The small molecule below binds the protein below.
Small molecule (SMILES): O=C(O)[C@@](O)(COP(=O)(O)O)[C@H](O)[C@H](O)COP(=O)(O)O

Sequence of chain 1.B:
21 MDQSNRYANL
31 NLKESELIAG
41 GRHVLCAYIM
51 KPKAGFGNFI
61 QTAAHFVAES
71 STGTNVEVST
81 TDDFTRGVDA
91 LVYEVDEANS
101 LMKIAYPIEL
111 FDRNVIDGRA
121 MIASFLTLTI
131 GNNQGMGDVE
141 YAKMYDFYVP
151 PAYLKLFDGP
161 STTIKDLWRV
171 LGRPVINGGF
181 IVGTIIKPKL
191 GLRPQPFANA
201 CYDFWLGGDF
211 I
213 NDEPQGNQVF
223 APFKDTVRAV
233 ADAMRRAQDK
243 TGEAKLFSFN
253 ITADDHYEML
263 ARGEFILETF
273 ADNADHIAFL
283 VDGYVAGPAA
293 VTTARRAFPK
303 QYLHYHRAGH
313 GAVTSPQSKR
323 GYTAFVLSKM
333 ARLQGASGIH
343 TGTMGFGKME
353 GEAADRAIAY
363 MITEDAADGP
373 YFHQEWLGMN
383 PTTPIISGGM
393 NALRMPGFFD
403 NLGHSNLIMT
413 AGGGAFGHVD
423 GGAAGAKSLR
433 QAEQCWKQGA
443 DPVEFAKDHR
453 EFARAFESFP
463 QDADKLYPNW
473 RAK

Binding-site contacts:
Ligand atom O3P contacts residue LYS350 of chain 1.A at 2.6 Å (salt-bridge).
Ligand atom O7 contacts residue GLU69 of chain 1.B at 3.5 Å (salt-bridge).
Ligand atom O1 contacts residue LYS187 of chain 1.A at 3.1 Å (salt-bridge).
Ligand atom O2P contacts residue GLY414 of chain 1.A at 2.9 Å (h-bond).
Ligand atom O4P contacts residue ARG309 of chain 1.A at 3.1 Å (salt-bridge).
Ligand atom O5P contacts residue SER389 of chain 1.A at 3.1 Å (h-bond).
Ligand atom O3P contacts residue GLY391 of chain 1.A at 2.8 Å (h-bond).
Ligand atom O2 contacts residue ASP214 of chain 1.A at 3.4 Å (salt-bridge).
Ligand atom O1P contacts residue LYS187 of chain 1.A at 3.4 Å.
Ligand atom O6 contacts residue MG1 of chain 1.H at 2.0 Å.
Ligand atom O2 contacts residue LYS187 of chain 1.A at 3.2 Å (salt-bridge).
Ligand atom C contacts residue ASN132 of chain 1.B at 3.3 Å.
Ligand atom O4 contacts residue GLY390 of chain 1.A at 3.0 Å (h-bond).
Ligand atom O7 contacts residue LYS350 of chain 1.A at 2.9 Å (salt-bridge).
Ligand atom O3P contacts residue THR74 of chain 1.B at 3.5 Å (h-bond).
Ligand atom C contacts residue MG1 of chain 1.H at 2.7 Å.
Ligand atom O1P contacts residue THR74 of chain 1.B at 2.7 Å (h-bond).
Ligand atom O4 contacts residue SER389 of chain 1.A at 3.0 Å (h-bond).
Ligand atom O2 contacts residue MG1 of chain 1.H at 2.2 Å.
Ligand atom O2 contacts residue ILE185 of chain 1.A at 3.4 Å.
Ligand atom C3 contacts residue MG1 of chain 1.H at 3.0 Å.
Ligand atom O6P contacts residue ARG309 of chain 1.A at 3.0 Å (salt-bridge).
Ligand atom O6 contacts residue LYS189 of chain 1.A at 2.7 Å (salt-bridge).
Ligand atom O6 contacts residue LYS187 of chain 1.A at 3.3 Å (salt-bridge).
Ligand atom O2 contacts residue KCX212 of chain 1.A at 2.9 Å (h-bond).
Ligand atom O3 contacts residue MG1 of chain 1.H at 2.2 Å.
Ligand atom O5 contacts residue MET351 of chain 1.A at 3.5 Å.
Ligand atom O1P contacts residue GLY415 of chain 1.A at 2.9 Å (h-bond).
Ligand atom O6 contacts residue ASN132 of chain 1.B at 2.9 Å (h-bond).
Ligand atom O3 contacts residue HIS308 of chain 1.A at 2.8 Å (h-bond).
Ligand atom O3 contacts residue KCX212 of chain 1.A at 2.8 Å (h-bond).
Ligand atom O3 contacts residue ASN132 of chain 1.B at 3.1 Å (h-bond).
Ligand atom C contacts residue LYS187 of chain 1.A at 3.4 Å.
Ligand atom O6 contacts residue GLU215 of chain 1.A at 3.0 Å (salt-bridge).
Ligand atom C2 contacts residue MG1 of chain 1.H at 2.7 Å.
Ligand atom O5P contacts residue HIS342 of chain 1.A at 2.8 Å (h-bond).
Ligand atom C3 contacts residue KCX212 of chain 1.A at 3.0 Å.
Ligand atom O6 contacts residue ASP214 of chain 1.A at 3.1 Å (salt-bridge).
Ligand atom C1 contacts residue SER389 of chain 1.A at 3.5 Å.
Ligand atom O3 contacts residue GLU215 of chain 1.A at 2.9 Å (salt-bridge).

Sequence of chain 1.A:
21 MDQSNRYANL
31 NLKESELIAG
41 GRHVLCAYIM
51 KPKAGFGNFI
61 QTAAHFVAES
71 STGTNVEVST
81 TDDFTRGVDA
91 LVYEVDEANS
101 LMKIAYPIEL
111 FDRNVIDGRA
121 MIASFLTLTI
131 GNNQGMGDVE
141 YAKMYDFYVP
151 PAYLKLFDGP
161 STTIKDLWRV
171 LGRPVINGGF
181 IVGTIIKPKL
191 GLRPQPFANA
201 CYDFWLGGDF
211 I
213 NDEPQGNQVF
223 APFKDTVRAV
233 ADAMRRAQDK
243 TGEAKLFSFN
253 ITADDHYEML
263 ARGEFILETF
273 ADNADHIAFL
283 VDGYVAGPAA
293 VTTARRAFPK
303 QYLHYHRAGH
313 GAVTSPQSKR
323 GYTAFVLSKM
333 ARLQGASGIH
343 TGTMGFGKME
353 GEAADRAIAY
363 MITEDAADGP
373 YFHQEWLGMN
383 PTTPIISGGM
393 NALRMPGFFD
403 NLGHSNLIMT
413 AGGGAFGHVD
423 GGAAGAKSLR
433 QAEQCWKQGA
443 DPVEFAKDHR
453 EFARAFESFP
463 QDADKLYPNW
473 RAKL